Binding-site contacts:
Ligand atom C7 contacts residue TRP337 of chain 1.A at 3.7 Å (hydrophobic).
Ligand atom C8 contacts residue GLN385 of chain 1.A at 3.2 Å.
Ligand atom N3 contacts residue ASP336 of chain 1.A at 3.1 Å (salt-bridge).
Ligand atom C7 contacts residue GLN385 of chain 1.A at 3.8 Å.
Ligand atom C10 contacts residue PHE382 of chain 1.A at 3.6 Å (hydrophobic).
Ligand atom N3 contacts residue LEU500 of chain 1.A at 4.2 Å.
Ligand atom C12 contacts residue GLN385 of chain 1.A at 3.5 Å.
Ligand atom N13 contacts residue TYR467 of chain 1.A at 3.1 Å (h-bond).
Ligand atom C1 contacts residue TYR467 of chain 1.A at 4.1 Å (hydrophobic).
Ligand atom C9 contacts residue TRP337 of chain 1.A at 4.2 Å (hydrophobic).
Ligand atom C12 contacts residue ASP336 of chain 1.A at 4.1 Å.
Ligand atom N13 contacts residue ASP336 of chain 1.A at 2.8 Å (salt-bridge).
Ligand atom C9 contacts residue MET340 of chain 1.A at 4.2 Å (hydrophobic).
Ligand atom C3 contacts residue GLN385 of chain 1.A at 3.7 Å.
Ligand atom C8 contacts residue PHE382 of chain 1.A at 3.2 Å (hydrophobic).
Ligand atom C11 contacts residue GLN385 of chain 1.A at 3.7 Å.
Ligand atom N13 contacts residue TYR384 of chain 1.A at 3.9 Å.
Ligand atom C10 contacts residue GLN385 of chain 1.A at 3.7 Å.
Ligand atom C11 contacts residue ILE376 of chain 1.A at 3.6 Å (hydrophobic).
Ligand atom C2 contacts residue MET340 of chain 1.A at 3.2 Å (hydrophobic).
Ligand atom C7 contacts residue MET470 of chain 1.A at 4.3 Å (hydrophobic).
Ligand atom C3 contacts residue TYR467 of chain 1.A at 3.8 Å (hydrophobic).
Ligand atom C6 contacts residue GLN385 of chain 1.A at 3.3 Å.
Ligand atom C12 contacts residue LEU500 of chain 1.A at 4.0 Å (hydrophobic).
Ligand atom N3 contacts residue TYR467 of chain 1.A at 3.8 Å.
Ligand atom N3 contacts residue TRP337 of chain 1.A at 3.7 Å.
Ligand atom C9 contacts residue MET470 of chain 1.A at 3.7 Å (hydrophobic).
Ligand atom C12 contacts residue TYR467 of chain 1.A at 3.1 Å (hydrophobic).
Ligand atom C2 contacts residue THR361 of chain 1.A at 4.2 Å.
Ligand atom C9 contacts residue GLN385 of chain 1.A at 3.9 Å.
Ligand atom C10 contacts residue ILE376 of chain 1.A at 4.1 Å (hydrophobic).
Ligand atom C2 contacts residue TRP337 of chain 1.A at 3.5 Å (hydrophobic).
Ligand atom C1 contacts residue MET340 of chain 1.A at 4.2 Å (hydrophobic).
Ligand atom C6 contacts residue MET340 of chain 1.A at 4.3 Å (hydrophobic).
Ligand atom N13 contacts residue LEU500 of chain 1.A at 3.9 Å.
Ligand atom C2 contacts residue ASP336 of chain 1.A at 4.0 Å.
Ligand atom C7 contacts residue TYR467 of chain 1.A at 4.1 Å (hydrophobic).
Ligand atom C12 contacts residue TYR384 of chain 1.A at 3.3 Å (hydrophobic).
Ligand atom C1 contacts residue TRP337 of chain 1.A at 4.1 Å (hydrophobic).
Ligand atom C7 contacts residue MET340 of chain 1.A at 3.9 Å (hydrophobic).

This protein binds this small molecule.
Small molecule (SMILES): Cc1n[nH]cc1-c1ccccc1

Sequence of chain 1.A:
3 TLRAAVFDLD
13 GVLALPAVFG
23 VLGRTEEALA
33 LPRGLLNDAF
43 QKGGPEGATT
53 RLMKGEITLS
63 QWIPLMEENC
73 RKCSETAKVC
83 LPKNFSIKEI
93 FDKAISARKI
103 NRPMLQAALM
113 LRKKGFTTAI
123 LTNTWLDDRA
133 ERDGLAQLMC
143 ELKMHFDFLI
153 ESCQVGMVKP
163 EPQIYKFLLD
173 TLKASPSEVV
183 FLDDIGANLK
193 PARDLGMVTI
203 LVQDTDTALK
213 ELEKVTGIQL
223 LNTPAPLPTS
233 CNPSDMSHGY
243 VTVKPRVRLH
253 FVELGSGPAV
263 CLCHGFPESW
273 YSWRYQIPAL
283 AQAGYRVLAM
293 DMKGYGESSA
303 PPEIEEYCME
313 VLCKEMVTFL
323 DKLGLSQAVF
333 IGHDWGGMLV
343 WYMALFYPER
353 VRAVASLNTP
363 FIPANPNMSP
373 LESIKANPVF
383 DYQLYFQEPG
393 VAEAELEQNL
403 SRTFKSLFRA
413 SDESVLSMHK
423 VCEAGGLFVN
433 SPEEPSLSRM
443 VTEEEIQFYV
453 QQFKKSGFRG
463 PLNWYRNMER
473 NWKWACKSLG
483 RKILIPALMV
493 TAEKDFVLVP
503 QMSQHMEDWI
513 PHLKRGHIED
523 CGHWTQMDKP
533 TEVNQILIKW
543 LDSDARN